This small molecule binds to this protein.
Small molecule (SMILES): CC(=O)N[C@H]1[C@H](O[C@H]2[C@H](O)[C@@H](NC(C)=O)CO[C@@H]2CO)O[C@H](CO)[C@@H](O[C@@H]2O[C@H](CO)[C@@H](O)[C@H](O[C@H]3O[C@H](CO)[C@@H](O)[C@H](O)[C@@H]3O)[C@@H]2O)[C@@H]1O

Binding-site contacts:
Ligand atom C8 contacts residue GLU449 of chain 1.E at 3.9 Å.
Ligand atom O3 contacts residue ARG451 of chain 1.E at 3.5 Å.
Ligand atom N2 contacts residue ASN344 of chain 1.E at 2.6 Å (h-bond).
Ligand atom C1 contacts residue ASN344 of chain 1.E at 1.4 Å.
Ligand atom O5 contacts residue ASN344 of chain 1.E at 2.4 Å (h-bond).
Ligand atom C7 contacts residue ASN344 of chain 1.E at 3.3 Å.
Ligand atom C8 contacts residue ARG451 of chain 1.E at 4.0 Å.
Ligand atom C4 contacts residue ASN344 of chain 1.E at 4.0 Å.
Ligand atom O3 contacts residue ASN344 of chain 1.E at 4.4 Å.
Ligand atom O7 contacts residue ASN344 of chain 1.E at 3.5 Å (h-bond).
Ligand atom C2 contacts residue ASN344 of chain 1.E at 2.1 Å.
Ligand atom N2 contacts residue ARG451 of chain 1.E at 4.4 Å.
Ligand atom C3 contacts residue ASN344 of chain 1.E at 3.5 Å.
Ligand atom O6 contacts residue ARG451 of chain 1.E at 3.5 Å.
Ligand atom C8 contacts residue ASN344 of chain 1.E at 4.4 Å.
Ligand atom C5 contacts residue ASN344 of chain 1.E at 3.6 Å.
Ligand atom C3 contacts residue ARG451 of chain 1.E at 4.2 Å.

Sequence of chain 1.E:
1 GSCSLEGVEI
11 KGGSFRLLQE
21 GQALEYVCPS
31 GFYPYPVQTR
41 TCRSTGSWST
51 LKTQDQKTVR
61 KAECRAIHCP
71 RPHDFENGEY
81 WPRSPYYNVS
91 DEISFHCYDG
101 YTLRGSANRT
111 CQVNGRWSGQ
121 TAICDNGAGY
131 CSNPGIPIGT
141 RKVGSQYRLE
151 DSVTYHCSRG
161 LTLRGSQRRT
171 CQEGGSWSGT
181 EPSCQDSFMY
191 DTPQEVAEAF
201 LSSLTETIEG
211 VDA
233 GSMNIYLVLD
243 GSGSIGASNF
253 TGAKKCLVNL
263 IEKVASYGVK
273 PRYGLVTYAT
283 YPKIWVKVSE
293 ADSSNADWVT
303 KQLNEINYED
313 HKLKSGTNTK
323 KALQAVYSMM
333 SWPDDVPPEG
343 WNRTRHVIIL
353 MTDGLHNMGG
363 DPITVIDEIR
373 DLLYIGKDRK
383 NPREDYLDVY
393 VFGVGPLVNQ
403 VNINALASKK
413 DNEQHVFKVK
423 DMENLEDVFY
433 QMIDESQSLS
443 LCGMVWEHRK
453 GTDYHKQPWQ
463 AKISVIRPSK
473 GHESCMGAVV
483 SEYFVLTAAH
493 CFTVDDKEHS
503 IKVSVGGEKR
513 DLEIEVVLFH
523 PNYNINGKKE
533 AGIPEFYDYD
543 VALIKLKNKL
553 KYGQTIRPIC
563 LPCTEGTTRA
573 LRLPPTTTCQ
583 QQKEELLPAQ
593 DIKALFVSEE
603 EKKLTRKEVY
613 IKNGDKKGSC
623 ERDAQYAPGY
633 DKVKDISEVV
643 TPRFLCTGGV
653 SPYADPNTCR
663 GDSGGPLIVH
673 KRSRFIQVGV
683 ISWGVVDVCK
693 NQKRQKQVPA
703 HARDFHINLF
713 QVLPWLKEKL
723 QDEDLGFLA